This small molecule binds to this protein.
Small molecule (SMILES): N[C@@H](CCC(=O)O)C(=O)O

Binding-site contacts:
Ligand atom C contacts residue ARG129 of chain 1.G at 3.9 Å.
Ligand atom C contacts residue GLY228 of chain 1.G at 4.4 Å.
Ligand atom OE2 contacts residue ASN231 of chain 1.G at 2.9 Å (h-bond).
Ligand atom CG contacts residue ASN231 of chain 1.G at 4.4 Å.
Ligand atom OE2 contacts residue GLY229 of chain 1.G at 3.8 Å.
Ligand atom OXT contacts residue ARG129 of chain 1.G at 4.1 Å.
Ligand atom CG contacts residue GLY229 of chain 1.G at 4.3 Å.
Ligand atom N contacts residue GLY229 of chain 1.G at 4.3 Å.
Ligand atom OE1 contacts residue VAL227 of chain 1.G at 3.5 Å (h-bond).
Ligand atom OE2 contacts residue PHE230 of chain 1.G at 3.3 Å (h-bond).
Ligand atom OXT contacts residue GLY228 of chain 1.G at 4.1 Å.
Ligand atom CB contacts residue GLY229 of chain 1.G at 3.5 Å.
Ligand atom OE1 contacts residue GLY228 of chain 1.G at 4.2 Å.
Ligand atom OE1 contacts residue GLY229 of chain 1.G at 3.8 Å.
Ligand atom CD contacts residue PHE230 of chain 1.G at 3.7 Å (hydrophobic).
Ligand atom CD contacts residue GLY229 of chain 1.G at 3.8 Å.
Ligand atom CD contacts residue VAL227 of chain 1.G at 4.4 Å (hydrophobic).
Ligand atom CA contacts residue GLY229 of chain 1.G at 4.3 Å.
Ligand atom O contacts residue ARG129 of chain 1.G at 3.1 Å (salt-bridge).
Ligand atom OE1 contacts residue PHE230 of chain 1.G at 3.8 Å.
Ligand atom OXT contacts residue GLY229 of chain 1.G at 4.3 Å.
Ligand atom CD contacts residue ASN231 of chain 1.G at 4.0 Å.

Sequence of chain 1.G:
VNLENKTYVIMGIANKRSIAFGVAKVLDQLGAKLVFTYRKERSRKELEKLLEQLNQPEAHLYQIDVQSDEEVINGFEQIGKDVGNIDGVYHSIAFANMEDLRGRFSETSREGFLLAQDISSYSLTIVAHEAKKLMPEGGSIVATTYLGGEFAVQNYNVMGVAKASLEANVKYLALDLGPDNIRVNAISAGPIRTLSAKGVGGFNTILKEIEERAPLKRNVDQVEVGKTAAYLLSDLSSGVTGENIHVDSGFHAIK